The protein below binds the small molecule below.
Small molecule (SMILES): CC(=O)N[C@@H]1[C@@H](O)[C@H](O)[C@@H](CO)O[C@H]1O

Binding-site contacts:
Ligand atom C5 contacts residue ASN293 of chain 1.A at 4.1 Å.
Ligand atom C6 contacts residue GLY298 of chain 1.A at 4.0 Å.
Ligand atom C7 contacts residue ASN293 of chain 1.A at 4.0 Å.
Ligand atom C6 contacts residue GLU299 of chain 1.A at 3.9 Å.
Ligand atom O6 contacts residue GLU299 of chain 1.A at 2.6 Å (salt-bridge).
Ligand atom O5 contacts residue ASN293 of chain 1.A at 2.7 Å (h-bond).
Ligand atom O5 contacts residue VAL292 of chain 1.A at 4.3 Å.
Ligand atom N2 contacts residue ASN293 of chain 1.A at 3.8 Å.
Ligand atom C1 contacts residue ASN293 of chain 1.A at 2.5 Å.
Ligand atom O5 contacts residue GLY298 of chain 1.A at 3.8 Å.
Ligand atom C5 contacts residue GLU299 of chain 1.A at 4.4 Å.
Ligand atom C8 contacts residue ASN293 of chain 1.A at 3.4 Å.
Ligand atom O5 contacts residue GLU299 of chain 1.A at 4.0 Å.
Ligand atom O6 contacts residue GLY298 of chain 1.A at 2.9 Å.
Ligand atom O5 contacts residue VAL291 of chain 1.A at 4.4 Å.
Ligand atom C1 contacts residue VAL291 of chain 1.A at 4.0 Å (hydrophobic).
Ligand atom C2 contacts residue ASN293 of chain 1.A at 3.5 Å.

Sequence of chain 1.A:
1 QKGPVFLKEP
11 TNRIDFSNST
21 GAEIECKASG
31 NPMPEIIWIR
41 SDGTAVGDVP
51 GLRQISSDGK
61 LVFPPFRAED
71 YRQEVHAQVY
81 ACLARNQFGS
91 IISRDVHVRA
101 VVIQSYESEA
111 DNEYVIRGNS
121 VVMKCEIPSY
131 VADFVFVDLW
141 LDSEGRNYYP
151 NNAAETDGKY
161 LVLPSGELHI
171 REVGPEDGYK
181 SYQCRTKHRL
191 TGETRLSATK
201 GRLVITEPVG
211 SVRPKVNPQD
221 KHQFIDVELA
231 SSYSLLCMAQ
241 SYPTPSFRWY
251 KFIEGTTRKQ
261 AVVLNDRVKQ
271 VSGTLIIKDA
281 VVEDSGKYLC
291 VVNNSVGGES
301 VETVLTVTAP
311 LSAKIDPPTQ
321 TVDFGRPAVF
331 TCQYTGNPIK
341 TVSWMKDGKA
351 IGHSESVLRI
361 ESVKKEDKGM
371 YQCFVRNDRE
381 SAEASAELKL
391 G